Binding-site contacts:
Ligand atom N2 contacts residue SER151 of chain 1.B at 4.4 Å.
Ligand atom N2 contacts residue GLU150 of chain 1.B at 3.3 Å.
Ligand atom O3 contacts residue GLU147 of chain 1.B at 3.7 Å.
Ligand atom C7 contacts residue GLU150 of chain 1.B at 3.6 Å.
Ligand atom O5 contacts residue THR156 of chain 1.B at 4.0 Å.
Ligand atom O5 contacts residue ASN154 of chain 1.B at 2.4 Å (h-bond).
Ligand atom C1 contacts residue ASN154 of chain 1.B at 1.5 Å.
Ligand atom O7 contacts residue GLU150 of chain 1.B at 3.6 Å.
Ligand atom C2 contacts residue ASN154 of chain 1.B at 2.5 Å.
Ligand atom C3 contacts residue ASN154 of chain 1.B at 3.8 Å.
Ligand atom C4 contacts residue ASN154 of chain 1.B at 4.2 Å.
Ligand atom C2 contacts residue GLU150 of chain 1.B at 4.0 Å.
Ligand atom C8 contacts residue ASN154 of chain 1.B at 4.2 Å.
Ligand atom C6 contacts residue THR156 of chain 1.B at 4.4 Å.
Ligand atom O6 contacts residue ASN154 of chain 1.B at 4.4 Å.
Ligand atom O7 contacts residue GLU147 of chain 1.B at 4.4 Å.
Ligand atom C7 contacts residue ASN154 of chain 1.B at 3.9 Å.
Ligand atom O3 contacts residue SER151 of chain 1.B at 4.0 Å.
Ligand atom C5 contacts residue ASN154 of chain 1.B at 3.7 Å.
Ligand atom N2 contacts residue ASN154 of chain 1.B at 2.9 Å (h-bond).

Sequence of chain 1.B:
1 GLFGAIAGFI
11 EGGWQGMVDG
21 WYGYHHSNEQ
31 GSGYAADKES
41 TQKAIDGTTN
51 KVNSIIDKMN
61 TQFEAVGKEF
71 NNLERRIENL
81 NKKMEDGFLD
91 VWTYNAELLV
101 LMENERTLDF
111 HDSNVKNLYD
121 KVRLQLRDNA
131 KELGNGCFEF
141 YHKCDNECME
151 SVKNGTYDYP

The protein below binds the small molecule below.
Small molecule (SMILES): CC(=O)N[C@H]1[C@H](O[C@H]2[C@H](O)[C@@H](NC(C)=O)CO[C@@H]2CO)O[C@H](CO)[C@@H](O)[C@@H]1O